This protein binds this small molecule.
Small molecule (SMILES): CO[C@H]1O[C@H](CO)[C@@H](O)[C@H](O[C@H]2O[C@H](CO)[C@@H](O)[C@H](O)[C@@H]2O)[C@@H]1O

Binding-site contacts:
Ligand atom C6 contacts residue PRO39 of chain 2.B at 4.2 Å (hydrophobic).
Ligand atom O3 contacts residue GLN26 of chain 2.B at 3.0 Å (h-bond).
Ligand atom C2 contacts residue ASP37 of chain 1.B at 3.5 Å.
Ligand atom O2 contacts residue ASN30 of chain 2.B at 2.9 Å (h-bond).
Ligand atom C4 contacts residue ASN30 of chain 2.B at 4.2 Å.
Ligand atom O4 contacts residue ASP28 of chain 2.B at 4.4 Å.
Ligand atom O5 contacts residue ASN30 of chain 2.B at 2.8 Å (h-bond).
Ligand atom C6 contacts residue VAL32 of chain 2.B at 4.4 Å (hydrophobic).
Ligand atom C1 contacts residue GLN26 of chain 2.B at 4.1 Å.
Ligand atom C2 contacts residue GLN26 of chain 2.B at 3.7 Å.
Ligand atom C1 contacts residue TYR34 of chain 2.B at 3.4 Å (hydrophobic).
Ligand atom C1 contacts residue ASP28 of chain 2.B at 4.2 Å.
Ligand atom O2 contacts residue GLN26 of chain 2.B at 2.7 Å (h-bond).
Ligand atom C1 contacts residue ASP37 of chain 1.B at 3.5 Å.
Ligand atom C2 contacts residue ASP28 of chain 2.B at 3.3 Å.
Ligand atom C1 contacts residue ASN30 of chain 2.B at 3.4 Å.
Ligand atom O2 contacts residue ASP28 of chain 2.B at 2.7 Å (salt-bridge).
Ligand atom O4 contacts residue ASP37 of chain 1.B at 4.3 Å.
Ligand atom C2 contacts residue TYR34 of chain 2.B at 3.8 Å (hydrophobic).
Ligand atom O2 contacts residue LYS38 of chain 1.B at 4.2 Å.
Ligand atom O5 contacts residue ASP37 of chain 1.B at 4.2 Å.
Ligand atom C6 contacts residue ASN30 of chain 2.B at 4.0 Å.
Ligand atom C3 contacts residue GLN26 of chain 2.B at 3.9 Å.
Ligand atom C3 contacts residue TYR34 of chain 2.B at 3.9 Å (hydrophobic).
Ligand atom C2 contacts residue ASN30 of chain 2.B at 3.7 Å.
Ligand atom O2 contacts residue VAL32 of chain 2.B at 4.4 Å.
Ligand atom O6 contacts residue ASN44 of chain 2.B at 4.2 Å.
Ligand atom C5 contacts residue ASN30 of chain 2.B at 3.8 Å.
Ligand atom O3 contacts residue ASP28 of chain 2.B at 4.4 Å.
Ligand atom O4 contacts residue TYR34 of chain 2.B at 2.7 Å (h-bond).
Ligand atom C2 contacts residue GLN26 of chain 2.B at 3.7 Å.
Ligand atom O6 contacts residue ASN30 of chain 2.B at 4.2 Å.
Ligand atom C3 contacts residue GLN26 of chain 2.B at 3.8 Å.
Ligand atom C4 contacts residue VAL32 of chain 2.B at 4.3 Å (hydrophobic).
Ligand atom O3 contacts residue TYR34 of chain 2.B at 3.3 Å (h-bond).
Ligand atom O2 contacts residue ASP37 of chain 1.B at 3.0 Å (salt-bridge).
Ligand atom O4 contacts residue PRO39 of chain 2.B at 4.2 Å.
Ligand atom O6 contacts residue ALA42 of chain 2.B at 4.4 Å.
Ligand atom C4 contacts residue TYR34 of chain 2.B at 3.3 Å (hydrophobic).
Ligand atom C4 contacts residue GLN26 of chain 2.B at 4.1 Å.

Sequence of chain 2.B:
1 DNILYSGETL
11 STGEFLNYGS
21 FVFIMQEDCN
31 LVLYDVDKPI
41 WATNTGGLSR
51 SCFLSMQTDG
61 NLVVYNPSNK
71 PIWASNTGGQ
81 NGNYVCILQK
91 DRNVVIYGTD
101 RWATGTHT

Sequence of chain 1.B:
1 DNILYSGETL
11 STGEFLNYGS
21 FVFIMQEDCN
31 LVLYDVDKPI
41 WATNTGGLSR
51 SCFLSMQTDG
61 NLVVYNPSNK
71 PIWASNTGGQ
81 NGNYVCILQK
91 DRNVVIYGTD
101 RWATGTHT